Binding-site contacts:
Ligand atom C1 contacts residue ASN259 of chain 26.E at 1.4 Å.
Ligand atom C7 contacts residue ASN259 of chain 26.E at 3.1 Å.
Ligand atom C3 contacts residue ASN259 of chain 26.E at 3.7 Å.
Ligand atom C4 contacts residue ASN259 of chain 26.E at 4.1 Å.
Ligand atom C6 contacts residue LYS115 of chain 26.D at 4.3 Å.
Ligand atom O5 contacts residue ASN259 of chain 26.E at 2.3 Å (h-bond).
Ligand atom O7 contacts residue LYS181 of chain 26.D at 4.3 Å.
Ligand atom C6 contacts residue THR116 of chain 26.D at 4.5 Å.
Ligand atom O6 contacts residue LYS115 of chain 26.D at 3.5 Å (salt-bridge).
Ligand atom O6 contacts residue THR116 of chain 26.D at 3.2 Å (h-bond).
Ligand atom C2 contacts residue ASN259 of chain 26.E at 2.4 Å.
Ligand atom C5 contacts residue ASN259 of chain 26.E at 3.6 Å.
Ligand atom O7 contacts residue ASN259 of chain 26.E at 2.7 Å (h-bond).
Ligand atom N2 contacts residue ASN259 of chain 26.E at 3.0 Å (h-bond).
Ligand atom O7 contacts residue GLU117 of chain 26.D at 4.3 Å.
Ligand atom C8 contacts residue ASN259 of chain 26.E at 4.4 Å.
Ligand atom O5 contacts residue THR116 of chain 26.D at 3.8 Å.
Ligand atom O6 contacts residue ASN259 of chain 26.E at 4.4 Å.

This protein binds this small molecule.
Small molecule (SMILES): CC(=O)N[C@@H]1[C@@H](O)[C@H](O)[C@@H](CO)O[C@H]1O

Sequence of chain 26.D:
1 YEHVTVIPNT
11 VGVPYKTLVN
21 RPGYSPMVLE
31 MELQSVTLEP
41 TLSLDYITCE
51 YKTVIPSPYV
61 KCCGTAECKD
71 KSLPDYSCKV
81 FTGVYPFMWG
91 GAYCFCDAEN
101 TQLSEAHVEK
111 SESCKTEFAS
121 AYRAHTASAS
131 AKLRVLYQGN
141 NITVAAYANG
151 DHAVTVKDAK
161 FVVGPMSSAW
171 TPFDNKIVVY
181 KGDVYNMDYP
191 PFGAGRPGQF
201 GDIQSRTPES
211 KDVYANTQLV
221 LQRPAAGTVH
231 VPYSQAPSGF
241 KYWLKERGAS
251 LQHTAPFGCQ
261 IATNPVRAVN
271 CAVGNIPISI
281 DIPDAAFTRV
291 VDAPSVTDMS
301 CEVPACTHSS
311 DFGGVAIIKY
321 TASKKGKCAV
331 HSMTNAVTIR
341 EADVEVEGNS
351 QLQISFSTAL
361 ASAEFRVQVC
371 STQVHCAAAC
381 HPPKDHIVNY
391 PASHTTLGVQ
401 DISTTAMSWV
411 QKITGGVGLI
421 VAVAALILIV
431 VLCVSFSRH

Sequence of chain 26.E:
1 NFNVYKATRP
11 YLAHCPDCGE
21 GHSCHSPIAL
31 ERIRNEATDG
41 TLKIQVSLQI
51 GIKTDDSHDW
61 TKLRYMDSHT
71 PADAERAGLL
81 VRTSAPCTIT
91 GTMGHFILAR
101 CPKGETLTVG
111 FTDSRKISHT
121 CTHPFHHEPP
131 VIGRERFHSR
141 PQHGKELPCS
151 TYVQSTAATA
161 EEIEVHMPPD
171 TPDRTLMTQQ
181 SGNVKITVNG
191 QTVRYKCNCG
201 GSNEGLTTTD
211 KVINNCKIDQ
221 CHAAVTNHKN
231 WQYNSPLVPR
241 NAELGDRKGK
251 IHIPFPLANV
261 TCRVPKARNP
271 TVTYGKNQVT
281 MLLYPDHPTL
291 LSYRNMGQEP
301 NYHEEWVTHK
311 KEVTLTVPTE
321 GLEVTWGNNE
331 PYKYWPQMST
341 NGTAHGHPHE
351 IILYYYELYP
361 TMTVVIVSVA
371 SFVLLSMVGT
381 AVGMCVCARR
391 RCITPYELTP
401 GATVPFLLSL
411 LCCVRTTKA